Binding-site contacts:
Ligand atom C8 contacts residue ASN153 of chain 3.E at 4.0 Å.
Ligand atom C8 contacts residue GLY102 of chain 3.C at 3.3 Å.
Ligand atom O6 contacts residue HIS158 of chain 3.E at 2.8 Å (h-bond).
Ligand atom O5 contacts residue THR155 of chain 3.E at 4.3 Å.
Ligand atom O5 contacts residue HIS149 of chain 3.E at 3.5 Å (h-bond).
Ligand atom C3 contacts residue HIS149 of chain 3.E at 4.5 Å.
Ligand atom C1 contacts residue THR155 of chain 3.E at 4.0 Å.
Ligand atom N2 contacts residue ASN153 of chain 3.E at 2.9 Å (h-bond).
Ligand atom C2 contacts residue HIS149 of chain 3.E at 3.7 Å.
Ligand atom C6 contacts residue HIS158 of chain 3.E at 4.0 Å.
Ligand atom C1 contacts residue HIS149 of chain 3.E at 3.6 Å.
Ligand atom C3 contacts residue ASN153 of chain 3.E at 3.8 Å.
Ligand atom C2 contacts residue ASN153 of chain 3.E at 2.4 Å.
Ligand atom O3 contacts residue HIS149 of chain 3.E at 4.2 Å.
Ligand atom C7 contacts residue ASN153 of chain 3.E at 3.3 Å.
Ligand atom O7 contacts residue ASN153 of chain 3.E at 3.3 Å (h-bond).
Ligand atom O6 contacts residue GLY156 of chain 3.E at 4.5 Å.
Ligand atom O7 contacts residue HIS149 of chain 3.E at 3.6 Å.
Ligand atom C5 contacts residue HIS149 of chain 3.E at 4.4 Å.
Ligand atom C5 contacts residue HIS158 of chain 3.E at 4.2 Å.
Ligand atom C4 contacts residue ASN153 of chain 3.E at 4.2 Å.
Ligand atom C5 contacts residue ASN153 of chain 3.E at 3.6 Å.
Ligand atom C7 contacts residue HIS149 of chain 3.E at 4.5 Å.
Ligand atom O6 contacts residue ASN153 of chain 3.E at 4.5 Å.
Ligand atom O5 contacts residue HIS158 of chain 3.E at 3.1 Å (h-bond).
Ligand atom C6 contacts residue HIS149 of chain 3.E at 4.2 Å.
Ligand atom C1 contacts residue HIS158 of chain 3.E at 3.9 Å.
Ligand atom O6 contacts residue HIS149 of chain 3.E at 3.0 Å (h-bond).
Ligand atom C4 contacts residue HIS149 of chain 3.E at 4.4 Å.
Ligand atom C1 contacts residue ASN153 of chain 3.E at 1.4 Å.
Ligand atom O5 contacts residue ASN153 of chain 3.E at 2.3 Å (h-bond).

Sequence of chain 3.E:
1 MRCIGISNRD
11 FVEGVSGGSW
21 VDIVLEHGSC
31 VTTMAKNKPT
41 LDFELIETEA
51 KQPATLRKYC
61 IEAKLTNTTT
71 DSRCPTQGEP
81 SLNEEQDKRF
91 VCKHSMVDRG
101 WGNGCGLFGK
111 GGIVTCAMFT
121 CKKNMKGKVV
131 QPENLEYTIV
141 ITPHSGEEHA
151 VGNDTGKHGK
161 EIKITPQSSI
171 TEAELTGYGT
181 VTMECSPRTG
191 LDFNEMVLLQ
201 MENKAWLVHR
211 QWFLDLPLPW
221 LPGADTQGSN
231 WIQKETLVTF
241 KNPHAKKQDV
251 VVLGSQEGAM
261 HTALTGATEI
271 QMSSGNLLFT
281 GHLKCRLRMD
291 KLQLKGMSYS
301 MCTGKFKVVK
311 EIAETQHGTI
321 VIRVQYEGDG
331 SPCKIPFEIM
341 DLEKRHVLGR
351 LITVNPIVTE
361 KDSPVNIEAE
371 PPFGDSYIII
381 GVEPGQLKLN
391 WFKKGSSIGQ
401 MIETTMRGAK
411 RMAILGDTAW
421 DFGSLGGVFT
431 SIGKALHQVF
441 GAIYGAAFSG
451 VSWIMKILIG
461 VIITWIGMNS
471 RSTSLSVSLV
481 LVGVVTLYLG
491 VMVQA

This small molecule binds to this protein.
Small molecule (SMILES): CC(=O)N[C@H]1[C@H](O[C@H]2[C@H](O)[C@@H](NC(C)=O)CO[C@@H]2CO)O[C@H](CO)[C@@H](O)[C@@H]1O

Sequence of chain 3.C:
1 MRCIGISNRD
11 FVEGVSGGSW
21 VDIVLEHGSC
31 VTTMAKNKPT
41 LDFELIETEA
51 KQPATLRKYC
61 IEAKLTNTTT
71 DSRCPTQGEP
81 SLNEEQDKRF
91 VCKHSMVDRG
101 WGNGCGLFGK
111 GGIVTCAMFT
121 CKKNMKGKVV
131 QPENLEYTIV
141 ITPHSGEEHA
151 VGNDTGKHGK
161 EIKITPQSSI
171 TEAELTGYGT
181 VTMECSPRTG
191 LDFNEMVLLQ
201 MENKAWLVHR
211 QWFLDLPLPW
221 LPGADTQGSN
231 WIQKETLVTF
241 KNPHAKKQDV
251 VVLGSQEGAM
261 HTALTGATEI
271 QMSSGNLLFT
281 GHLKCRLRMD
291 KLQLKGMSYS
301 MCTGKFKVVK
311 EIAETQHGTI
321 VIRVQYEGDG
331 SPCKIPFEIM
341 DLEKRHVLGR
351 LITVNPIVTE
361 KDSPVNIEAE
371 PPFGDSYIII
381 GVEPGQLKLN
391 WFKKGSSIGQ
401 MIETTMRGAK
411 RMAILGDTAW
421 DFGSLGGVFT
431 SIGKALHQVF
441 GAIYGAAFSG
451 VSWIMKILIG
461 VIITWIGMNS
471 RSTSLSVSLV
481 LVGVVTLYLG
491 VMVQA